A small-molecule ligand and the protein it binds are described below.
Small molecule (SMILES): CC(=O)N[C@@H]1[C@@H](O)[C@H](O)[C@@H](CO)O[C@H]1O

Binding-site contacts:
Ligand atom O6 contacts residue GLU153 of chain 1.B at 4.2 Å.
Ligand atom O5 contacts residue LEU154 of chain 1.B at 3.9 Å.
Ligand atom C5 contacts residue SER152 of chain 1.B at 4.5 Å.
Ligand atom O6 contacts residue LEU154 of chain 1.B at 3.3 Å.
Ligand atom N2 contacts residue TYR157 of chain 1.B at 1.8 Å (h-bond).
Ligand atom O7 contacts residue LEU154 of chain 1.B at 4.4 Å.
Ligand atom C3 contacts residue TYR157 of chain 1.B at 4.1 Å (hydrophobic).
Ligand atom O6 contacts residue SER152 of chain 1.B at 3.1 Å (h-bond).
Ligand atom C1 contacts residue TYR157 of chain 1.B at 3.3 Å (hydrophobic).
Ligand atom C6 contacts residue LEU154 of chain 1.B at 4.2 Å (hydrophobic).
Ligand atom O4 contacts residue SER152 of chain 1.B at 4.4 Å.
Ligand atom C2 contacts residue LEU154 of chain 1.B at 4.3 Å (hydrophobic).
Ligand atom C2 contacts residue TYR157 of chain 1.B at 2.8 Å (hydrophobic).
Ligand atom C7 contacts residue TYR157 of chain 1.B at 1.4 Å (hydrophobic).
Ligand atom C8 contacts residue TYR157 of chain 1.B at 1.9 Å (hydrophobic).
Ligand atom O7 contacts residue TYR157 of chain 1.B at 2.1 Å (h-bond).
Ligand atom C6 contacts residue SER152 of chain 1.B at 3.2 Å.
Ligand atom O5 contacts residue ARG155 of chain 1.B at 4.2 Å.

Sequence of chain 1.B:
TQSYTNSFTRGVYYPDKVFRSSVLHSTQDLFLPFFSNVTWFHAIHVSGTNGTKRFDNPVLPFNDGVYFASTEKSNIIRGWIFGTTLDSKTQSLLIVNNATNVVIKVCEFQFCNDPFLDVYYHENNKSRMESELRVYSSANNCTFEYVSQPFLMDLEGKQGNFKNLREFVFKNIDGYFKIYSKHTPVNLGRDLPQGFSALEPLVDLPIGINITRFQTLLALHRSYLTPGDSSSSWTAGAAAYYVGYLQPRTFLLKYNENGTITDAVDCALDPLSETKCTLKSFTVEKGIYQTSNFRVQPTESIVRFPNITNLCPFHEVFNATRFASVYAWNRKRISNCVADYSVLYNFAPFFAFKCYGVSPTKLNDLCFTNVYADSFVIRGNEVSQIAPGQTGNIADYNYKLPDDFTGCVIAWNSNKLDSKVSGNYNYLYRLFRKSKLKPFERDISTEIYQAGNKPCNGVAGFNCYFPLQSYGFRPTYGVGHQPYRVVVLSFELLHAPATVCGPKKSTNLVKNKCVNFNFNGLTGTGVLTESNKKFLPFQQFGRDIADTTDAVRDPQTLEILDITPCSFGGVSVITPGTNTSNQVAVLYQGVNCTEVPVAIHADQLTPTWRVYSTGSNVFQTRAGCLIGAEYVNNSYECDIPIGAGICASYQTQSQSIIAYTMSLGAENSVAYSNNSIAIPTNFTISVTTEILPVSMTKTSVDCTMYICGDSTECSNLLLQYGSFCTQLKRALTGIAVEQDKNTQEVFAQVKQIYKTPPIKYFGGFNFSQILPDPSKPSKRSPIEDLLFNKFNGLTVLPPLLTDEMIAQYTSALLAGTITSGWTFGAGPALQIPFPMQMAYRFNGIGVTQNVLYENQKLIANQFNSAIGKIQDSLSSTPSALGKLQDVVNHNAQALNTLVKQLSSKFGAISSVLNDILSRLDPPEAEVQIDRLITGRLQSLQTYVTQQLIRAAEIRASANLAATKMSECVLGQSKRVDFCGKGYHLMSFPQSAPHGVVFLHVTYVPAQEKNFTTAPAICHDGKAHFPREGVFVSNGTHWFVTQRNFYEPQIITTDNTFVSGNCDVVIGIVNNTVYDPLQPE